Binding-site contacts:
Ligand atom C13 contacts residue ILE18 of chain 1.A at 3.7 Å (hydrophobic).
Ligand atom F22 contacts residue PHE90 of chain 1.A at 3.4 Å.
Ligand atom O20 contacts residue VAL26 of chain 1.A at 3.4 Å.
Ligand atom C14 contacts residue ILE18 of chain 1.A at 3.6 Å (hydrophobic).
Ligand atom N02 contacts residue VAL72 of chain 1.A at 3.9 Å.
Ligand atom CL21 contacts residue ILE18 of chain 1.A at 3.8 Å.
Ligand atom C07 contacts residue ILE18 of chain 1.A at 3.5 Å (hydrophobic).
Ligand atom N02 contacts residue LEU142 of chain 1.A at 3.3 Å.
Ligand atom C16 contacts residue ILE18 of chain 1.A at 3.8 Å (hydrophobic).
Ligand atom O18 contacts residue LEU142 of chain 1.A at 3.8 Å.
Ligand atom C10 contacts residue ALA39 of chain 1.A at 3.5 Å (hydrophobic).
Ligand atom O19 contacts residue VAL26 of chain 1.A at 3.2 Å.
Ligand atom C09 contacts residue VAL26 of chain 1.A at 3.6 Å (hydrophobic).
Ligand atom C15 contacts residue ILE18 of chain 1.A at 3.7 Å (hydrophobic).
Ligand atom C10 contacts residue GLU89 of chain 1.A at 3.9 Å.
Ligand atom C10 contacts residue LEU142 of chain 1.A at 3.3 Å (hydrophobic).
Ligand atom C17 contacts residue ILE18 of chain 1.A at 3.9 Å (hydrophobic).
Ligand atom C05 contacts residue LEU142 of chain 1.A at 3.6 Å (hydrophobic).
Ligand atom O18 contacts residue GLU89 of chain 1.A at 3.9 Å.
Ligand atom C16 contacts residue HIS92 of chain 1.A at 3.9 Å.
Ligand atom N01 contacts residue LEU91 of chain 1.A at 3.0 Å (h-bond).
Ligand atom C12 contacts residue ILE18 of chain 1.A at 3.9 Å (hydrophobic).
Ligand atom C04 contacts residue ALA39 of chain 1.A at 3.6 Å (hydrophobic).
Ligand atom C12 contacts residue LEU91 of chain 1.A at 3.8 Å (hydrophobic).
Ligand atom O18 contacts residue LEU91 of chain 1.A at 2.9 Å (h-bond).
Ligand atom C17 contacts residue HIS92 of chain 1.A at 3.6 Å.
Ligand atom O18 contacts residue PHE90 of chain 1.A at 3.5 Å.
Ligand atom C12 contacts residue HIS92 of chain 1.A at 3.7 Å.
Ligand atom C05 contacts residue ALA39 of chain 1.A at 3.8 Å (hydrophobic).
Ligand atom O18 contacts residue ALA39 of chain 1.A at 3.9 Å.
Ligand atom C08 contacts residue VAL26 of chain 1.A at 3.9 Å (hydrophobic).
Ligand atom N02 contacts residue GLU89 of chain 1.A at 3.0 Å (salt-bridge).
Ligand atom C11 contacts residue LEU91 of chain 1.A at 3.1 Å (hydrophobic).
Ligand atom C08 contacts residue ILE18 of chain 1.A at 3.9 Å (hydrophobic).
Ligand atom C17 contacts residue LEU91 of chain 1.A at 3.5 Å (hydrophobic).
Ligand atom C10 contacts residue LEU91 of chain 1.A at 3.9 Å (hydrophobic).
Ligand atom N03 contacts residue VAL26 of chain 1.A at 3.4 Å.
Ligand atom N02 contacts residue ALA39 of chain 1.A at 3.6 Å.
Ligand atom CL21 contacts residue VAL26 of chain 1.A at 4.0 Å.
Ligand atom C17 contacts residue PHE90 of chain 1.A at 3.8 Å (hydrophobic).

A protein and the small-molecule ligand that binds it are described below.
Small molecule (SMILES): NC(=O)c1cc([N+](=O)[O-])c(Cl)cc1NCc1cc(F)c(F)c(F)c1

Sequence of chain 1.A:
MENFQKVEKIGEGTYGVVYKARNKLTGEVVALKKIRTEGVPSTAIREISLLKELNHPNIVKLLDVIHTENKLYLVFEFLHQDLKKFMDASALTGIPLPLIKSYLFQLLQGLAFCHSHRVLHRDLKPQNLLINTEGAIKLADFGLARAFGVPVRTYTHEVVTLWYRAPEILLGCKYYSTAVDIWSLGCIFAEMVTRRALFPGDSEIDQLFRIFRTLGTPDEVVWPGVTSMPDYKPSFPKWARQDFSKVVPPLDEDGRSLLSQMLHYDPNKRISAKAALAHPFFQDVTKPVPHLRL